Sequence of chain 1.A:
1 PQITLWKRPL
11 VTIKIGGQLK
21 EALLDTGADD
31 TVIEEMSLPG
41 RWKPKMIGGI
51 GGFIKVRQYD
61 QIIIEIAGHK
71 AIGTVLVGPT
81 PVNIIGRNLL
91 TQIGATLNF

The small molecule below binds the protein below.
Small molecule (SMILES): COc1ccc2c(c1)COC/C=C/CCCCN(C[C@@H](O)[C@H](Cc1ccccc1)NC(=O)O[C@H]1CO[C@H]3OCC[C@H]31)S2(=O)=O

Sequence of chain 1.B:
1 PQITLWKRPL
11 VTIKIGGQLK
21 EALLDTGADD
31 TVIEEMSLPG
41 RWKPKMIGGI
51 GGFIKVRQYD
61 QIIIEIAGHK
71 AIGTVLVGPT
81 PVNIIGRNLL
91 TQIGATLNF

Binding-site contacts:
Ligand atom C35 contacts residue PRO81 of chain 1.A at 3.5 Å (hydrophobic).
Ligand atom C34 contacts residue GLY48 of chain 1.B at 3.6 Å.
Ligand atom O8 contacts residue ILE50 of chain 1.B at 3.0 Å.
Ligand atom C6 contacts residue VAL32 of chain 1.A at 3.7 Å (hydrophobic).
Ligand atom C5 contacts residue ALA28 of chain 1.A at 3.5 Å (hydrophobic).
Ligand atom C35 contacts residue GLY49 of chain 1.B at 3.6 Å.
Ligand atom C35 contacts residue ILE50 of chain 1.B at 3.7 Å (hydrophobic).
Ligand atom C26 contacts residue ASP29 of chain 1.B at 3.6 Å.
Ligand atom C33 contacts residue VAL82 of chain 1.A at 3.5 Å (hydrophobic).
Ligand atom C34 contacts residue VAL82 of chain 1.A at 3.8 Å (hydrophobic).
Ligand atom O17 contacts residue ASP25 of chain 1.A at 2.5 Å (salt-bridge).
Ligand atom O25 contacts residue ALA28 of chain 1.B at 3.7 Å.
Ligand atom O9 contacts residue GLY49 of chain 1.A at 3.0 Å.
Ligand atom O8 contacts residue ILE84 of chain 1.A at 3.6 Å.
Ligand atom C6 contacts residue ALA28 of chain 1.A at 3.6 Å (hydrophobic).
Ligand atom C29 contacts residue GLY48 of chain 1.B at 3.3 Å.
Ligand atom O17 contacts residue ASP25 of chain 1.B at 2.8 Å (salt-bridge).
Ligand atom C42 contacts residue GLY48 of chain 1.A at 3.4 Å.
Ligand atom C6 contacts residue ASP30 of chain 1.A at 3.5 Å.
Ligand atom O38 contacts residue ASP30 of chain 1.A at 3.1 Å (salt-bridge).
Ligand atom O27 contacts residue ASP29 of chain 1.B at 3.0 Å (salt-bridge).
Ligand atom C31 contacts residue GLY27 of chain 1.B at 3.7 Å.
Ligand atom O9 contacts residue ILE50 of chain 1.B at 3.7 Å.
Ligand atom C40 contacts residue GLY48 of chain 1.A at 3.3 Å.
Ligand atom C26 contacts residue ASP30 of chain 1.B at 3.6 Å.
Ligand atom C11 contacts residue GLY27 of chain 1.A at 3.5 Å.
Ligand atom C15 contacts residue ASP25 of chain 1.A at 3.1 Å.
Ligand atom C16 contacts residue ASP25 of chain 1.B at 3.5 Å.
Ligand atom C13 contacts residue ILE84 of chain 1.B at 3.7 Å (hydrophobic).
Ligand atom C32 contacts residue GLY27 of chain 1.B at 3.6 Å.
Ligand atom O22 contacts residue ALA28 of chain 1.B at 3.5 Å.
Ligand atom C31 contacts residue ASP25 of chain 1.A at 3.2 Å.
Ligand atom O25 contacts residue ASP29 of chain 1.B at 3.2 Å (salt-bridge).
Ligand atom O25 contacts residue ASP30 of chain 1.B at 3.3 Å (salt-bridge).
Ligand atom C16 contacts residue ASP25 of chain 1.A at 3.2 Å.
Ligand atom C28 contacts residue ARG8 of chain 1.A at 3.7 Å.
Ligand atom N19 contacts residue GLY27 of chain 1.B at 3.1 Å (h-bond).
Ligand atom C28 contacts residue GLY27 of chain 1.B at 3.7 Å.
Ligand atom C34 contacts residue PRO81 of chain 1.A at 3.8 Å (hydrophobic).
Ligand atom O17 contacts residue GLY27 of chain 1.B at 3.3 Å.